Sequence of chain 2.B:
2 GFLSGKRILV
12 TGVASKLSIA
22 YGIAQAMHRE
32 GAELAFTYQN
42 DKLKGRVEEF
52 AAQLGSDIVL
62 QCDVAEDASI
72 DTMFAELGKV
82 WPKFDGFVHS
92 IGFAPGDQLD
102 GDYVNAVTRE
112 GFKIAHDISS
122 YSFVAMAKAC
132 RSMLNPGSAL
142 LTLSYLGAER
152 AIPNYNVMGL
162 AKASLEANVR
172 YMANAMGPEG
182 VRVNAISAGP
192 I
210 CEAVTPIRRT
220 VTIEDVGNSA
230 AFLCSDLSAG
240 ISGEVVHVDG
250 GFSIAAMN

Sequence of chain 1.A:
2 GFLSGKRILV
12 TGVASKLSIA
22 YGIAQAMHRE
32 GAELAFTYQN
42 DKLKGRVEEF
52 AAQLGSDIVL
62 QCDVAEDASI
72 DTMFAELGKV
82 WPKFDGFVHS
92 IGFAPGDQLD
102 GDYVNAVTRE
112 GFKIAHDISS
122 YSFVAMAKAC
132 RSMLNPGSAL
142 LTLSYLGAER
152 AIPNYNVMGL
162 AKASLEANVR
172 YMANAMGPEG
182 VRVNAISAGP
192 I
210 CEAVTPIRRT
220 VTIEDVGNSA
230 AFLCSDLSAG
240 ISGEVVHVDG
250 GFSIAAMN

Binding-site contacts:
Ligand atom O17 contacts residue LYS163 of chain 1.A at 3.9 Å.
Ligand atom C11 contacts residue LEU100 of chain 1.A at 4.1 Å (hydrophobic).
Ligand atom C1 contacts residue TYR156 of chain 1.A at 3.4 Å (hydrophobic).
Ligand atom C11 contacts residue ALA95 of chain 1.A at 3.9 Å (hydrophobic).
Ligand atom C6 contacts residue NAI1 of chain 1.D at 3.5 Å.
Ligand atom C17 contacts residue MET256 of chain 2.B at 3.9 Å (hydrophobic).
Ligand atom C17 contacts residue ILE153 of chain 1.A at 4.3 Å (hydrophobic).
Ligand atom C10 contacts residue GLY93 of chain 1.A at 3.6 Å.
Ligand atom C18 contacts residue TYR146 of chain 1.A at 4.0 Å (hydrophobic).
Ligand atom C1 contacts residue TYR146 of chain 1.A at 3.8 Å (hydrophobic).
Ligand atom C80 contacts residue NAI1 of chain 1.D at 3.8 Å.
Ligand atom C5 contacts residue NAI1 of chain 1.D at 3.5 Å.
Ligand atom C11 contacts residue PHE94 of chain 1.A at 4.2 Å (hydrophobic).
Ligand atom C19 contacts residue MET256 of chain 2.B at 3.7 Å (hydrophobic).
Ligand atom C13 contacts residue MET159 of chain 1.A at 4.2 Å (hydrophobic).
Ligand atom C17 contacts residue TYR146 of chain 1.A at 4.0 Å (hydrophobic).
Ligand atom C15 contacts residue TYR146 of chain 1.A at 3.8 Å (hydrophobic).
Ligand atom C9 contacts residue NAI1 of chain 1.D at 4.1 Å.
Ligand atom C12 contacts residue MET159 of chain 1.A at 4.2 Å (hydrophobic).
Ligand atom C4 contacts residue NAI1 of chain 1.D at 3.4 Å.
Ligand atom C14 contacts residue TYR146 of chain 1.A at 3.9 Å (hydrophobic).
Ligand atom N contacts residue NAI1 of chain 1.D at 3.2 Å (h-bond).
Ligand atom C2 contacts residue NAI1 of chain 1.D at 3.4 Å.
Ligand atom O17 contacts residue NAI1 of chain 1.D at 2.6 Å (h-bond).
Ligand atom C14 contacts residue NAI1 of chain 1.D at 3.6 Å.
Ligand atom C15 contacts residue TYR156 of chain 1.A at 4.2 Å (hydrophobic).
Ligand atom C14 contacts residue PRO191 of chain 1.A at 4.2 Å (hydrophobic).
Ligand atom C10 contacts residue PHE94 of chain 1.A at 3.9 Å (hydrophobic).
Ligand atom C16 contacts residue TYR146 of chain 1.A at 3.2 Å (hydrophobic).
Ligand atom C13 contacts residue TYR156 of chain 1.A at 4.2 Å (hydrophobic).
Ligand atom C21 contacts residue NAI1 of chain 1.D at 3.1 Å.
Ligand atom C18 contacts residue MET256 of chain 2.B at 3.0 Å (hydrophobic).
Ligand atom C12 contacts residue LEU100 of chain 1.A at 3.9 Å (hydrophobic).
Ligand atom C8 contacts residue NAI1 of chain 1.D at 3.8 Å.
Ligand atom O17 contacts residue TYR156 of chain 1.A at 2.7 Å (h-bond).
Ligand atom C1 contacts residue NAI1 of chain 1.D at 3.6 Å.
Ligand atom C6 contacts residue TYR156 of chain 1.A at 3.5 Å (hydrophobic).
Ligand atom C9 contacts residue GLY93 of chain 1.A at 3.9 Å.
Ligand atom O7 contacts residue NAI1 of chain 1.D at 3.2 Å (h-bond).
Ligand atom C80 contacts residue GLY93 of chain 1.A at 3.5 Å.

A protein and the small-molecule ligand that binds it are described below.
Small molecule (SMILES): CCCCCCc1cc(=O)c(Oc2ccccc2C)cn1C